Binding-site contacts:
Ligand atom C1 contacts residue ASN410 of chain 1.A at 1.4 Å.
Ligand atom C5 contacts residue TYR402 of chain 1.A at 3.9 Å (hydrophobic).
Ligand atom O5 contacts residue GLN406 of chain 1.A at 4.0 Å.
Ligand atom C6 contacts residue TYR402 of chain 1.A at 4.4 Å (hydrophobic).
Ligand atom C5 contacts residue TYR402 of chain 1.A at 3.8 Å (hydrophobic).
Ligand atom C4 contacts residue TYR402 of chain 1.A at 3.8 Å (hydrophobic).
Ligand atom O7 contacts residue ASN410 of chain 1.A at 4.0 Å.
Ligand atom O6 contacts residue SER412 of chain 1.A at 3.9 Å.
Ligand atom C8 contacts residue ASN410 of chain 1.A at 3.2 Å.
Ligand atom O6 contacts residue TYR417 of chain 1.A at 3.9 Å.
Ligand atom C6 contacts residue MET413 of chain 1.A at 3.9 Å (hydrophobic).
Ligand atom N2 contacts residue ASN410 of chain 1.A at 2.9 Å (h-bond).
Ligand atom C1 contacts residue MET413 of chain 1.A at 4.4 Å (hydrophobic).
Ligand atom O7 contacts residue GLN406 of chain 1.A at 3.1 Å.
Ligand atom C5 contacts residue MET413 of chain 1.A at 4.2 Å (hydrophobic).
Ligand atom O6 contacts residue ASP416 of chain 1.A at 3.5 Å.
Ligand atom C6 contacts residue TYR417 of chain 1.A at 3.9 Å (hydrophobic).
Ligand atom O4 contacts residue TYR402 of chain 1.A at 4.5 Å.
Ligand atom O5 contacts residue ASN410 of chain 1.A at 2.4 Å (h-bond).
Ligand atom O6 contacts residue GLN406 of chain 1.A at 4.3 Å.
Ligand atom O6 contacts residue TYR402 of chain 1.A at 4.2 Å.
Ligand atom O6 contacts residue MET413 of chain 1.A at 3.2 Å.
Ligand atom C8 contacts residue GLU405 of chain 1.A at 4.4 Å.
Ligand atom C1 contacts residue GLN406 of chain 1.A at 3.7 Å.
Ligand atom O5 contacts residue TYR402 of chain 1.A at 3.7 Å.
Ligand atom C2 contacts residue GLN406 of chain 1.A at 3.9 Å.
Ligand atom O4 contacts residue TYR402 of chain 1.A at 4.3 Å.
Ligand atom C4 contacts residue ASN410 of chain 1.A at 4.2 Å.
Ligand atom C7 contacts residue GLN406 of chain 1.A at 3.7 Å.
Ligand atom C6 contacts residue TYR402 of chain 1.A at 3.4 Å (hydrophobic).
Ligand atom C2 contacts residue ASN410 of chain 1.A at 2.5 Å.
Ligand atom O5 contacts residue MET413 of chain 1.A at 3.5 Å.
Ligand atom C7 contacts residue ASN410 of chain 1.A at 3.1 Å.
Ligand atom C5 contacts residue ASN410 of chain 1.A at 3.6 Å.
Ligand atom C3 contacts residue ASN410 of chain 1.A at 3.8 Å.
Ligand atom C8 contacts residue GLN406 of chain 1.A at 3.8 Å.
Ligand atom N2 contacts residue GLN406 of chain 1.A at 4.2 Å.

Sequence of chain 1.A:
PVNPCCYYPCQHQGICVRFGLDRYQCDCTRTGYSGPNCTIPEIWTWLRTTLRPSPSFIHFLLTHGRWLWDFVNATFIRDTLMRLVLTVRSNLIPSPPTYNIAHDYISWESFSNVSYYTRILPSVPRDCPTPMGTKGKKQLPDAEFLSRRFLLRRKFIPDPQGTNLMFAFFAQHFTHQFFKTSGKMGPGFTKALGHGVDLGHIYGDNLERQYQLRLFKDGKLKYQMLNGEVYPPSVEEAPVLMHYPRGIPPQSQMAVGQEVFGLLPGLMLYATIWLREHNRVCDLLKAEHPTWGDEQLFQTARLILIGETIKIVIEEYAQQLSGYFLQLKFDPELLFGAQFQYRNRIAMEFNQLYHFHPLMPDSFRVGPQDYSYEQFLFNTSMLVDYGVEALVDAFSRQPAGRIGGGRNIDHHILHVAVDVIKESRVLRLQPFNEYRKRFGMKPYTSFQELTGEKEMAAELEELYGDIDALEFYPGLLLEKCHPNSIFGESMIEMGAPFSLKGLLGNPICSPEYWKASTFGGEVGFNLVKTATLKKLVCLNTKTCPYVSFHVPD

This protein binds this small molecule.
Small molecule (SMILES): CC(=O)N[C@H]1[C@@H](O[C@H]2[C@H](O)[C@@H](NC(C)=O)CO[C@@H]2CO)O[C@H](CO)[C@@H](O)[C@@H]1O